Sequence of chain 1.A:
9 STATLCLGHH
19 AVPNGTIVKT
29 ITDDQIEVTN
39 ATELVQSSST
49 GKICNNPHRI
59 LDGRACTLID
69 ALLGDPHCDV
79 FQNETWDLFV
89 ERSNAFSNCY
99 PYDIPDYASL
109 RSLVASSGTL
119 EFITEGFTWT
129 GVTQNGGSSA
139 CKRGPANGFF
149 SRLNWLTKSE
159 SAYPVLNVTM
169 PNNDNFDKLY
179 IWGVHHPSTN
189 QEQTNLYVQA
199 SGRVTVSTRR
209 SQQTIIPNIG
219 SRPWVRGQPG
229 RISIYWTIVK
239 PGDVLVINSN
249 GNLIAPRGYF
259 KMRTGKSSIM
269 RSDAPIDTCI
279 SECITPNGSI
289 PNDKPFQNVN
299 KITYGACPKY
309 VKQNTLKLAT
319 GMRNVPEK

This protein binds this small molecule.
Small molecule (SMILES): CC(=O)N[C@@H]1[C@@H](O[C@@H]2O[C@H](CO)[C@H](O)[C@H](O[C@]3(C(=O)O)C[C@H](O)[C@@H](NC(C)=O)[C@H]([C@H](O)[C@H](O)CO)O3)[C@H]2O)[C@H](O)[C@@H](CO)O[C@H]1O

Binding-site contacts:
Ligand atom O6 contacts residue GLN226 of chain 1.A at 3.8 Å.
Ligand atom C11 contacts residue TRP153 of chain 1.A at 4.0 Å (hydrophobic).
Ligand atom N5 contacts residue TRP153 of chain 1.A at 4.1 Å.
Ligand atom O9 contacts residue HIS183 of chain 1.A at 2.7 Å (h-bond).
Ligand atom C8 contacts residue TRP153 of chain 1.A at 4.1 Å (hydrophobic).
Ligand atom C10 contacts residue GLY135 of chain 1.A at 3.8 Å.
Ligand atom C8 contacts residue GLN226 of chain 1.A at 3.8 Å.
Ligand atom C11 contacts residue THR155 of chain 1.A at 4.1 Å.
Ligand atom C5 contacts residue GLY135 of chain 1.A at 3.5 Å.
Ligand atom C1 contacts residue SER136 of chain 1.A at 3.3 Å.
Ligand atom O8 contacts residue TRP153 of chain 1.A at 3.8 Å.
Ligand atom C9 contacts residue HIS183 of chain 1.A at 3.4 Å.
Ligand atom C2 contacts residue GLN226 of chain 1.A at 4.1 Å.
Ligand atom O10 contacts residue LEU194 of chain 1.A at 3.5 Å.
Ligand atom C9 contacts residue LEU194 of chain 1.A at 3.8 Å (hydrophobic).
Ligand atom O1B contacts residue SER136 of chain 1.A at 2.6 Å (h-bond).
Ligand atom O1B contacts residue TYR98 of chain 1.A at 4.1 Å.
Ligand atom N5 contacts residue GLY135 of chain 1.A at 2.8 Å (h-bond).
Ligand atom C11 contacts residue GLY135 of chain 1.A at 3.7 Å.
Ligand atom C4 contacts residue GLY135 of chain 1.A at 3.2 Å.
Ligand atom O9 contacts residue GLU190 of chain 1.A at 2.6 Å (salt-bridge).
Ligand atom O6 contacts residue GLU190 of chain 1.A at 4.0 Å.
Ligand atom C6 contacts residue GLU190 of chain 1.A at 3.4 Å.
Ligand atom O9 contacts residue TYR98 of chain 1.A at 3.2 Å (h-bond).
Ligand atom O3 contacts residue GLN226 of chain 1.A at 3.8 Å.
Ligand atom C11 contacts residue GLY134 of chain 1.A at 3.6 Å.
Ligand atom O1A contacts residue GLN226 of chain 1.A at 3.8 Å.
Ligand atom C1 contacts residue GLN226 of chain 1.A at 3.5 Å.
Ligand atom O4 contacts residue GLN226 of chain 1.A at 3.2 Å (h-bond).
Ligand atom C9 contacts residue GLU190 of chain 1.A at 2.9 Å.
Ligand atom O7 contacts residue LEU194 of chain 1.A at 3.4 Å.
Ligand atom O8 contacts residue TYR98 of chain 1.A at 3.0 Å (h-bond).
Ligand atom O1B contacts residue GLN226 of chain 1.A at 2.9 Å (h-bond).
Ligand atom O1A contacts residue SER136 of chain 1.A at 3.1 Å (h-bond).
Ligand atom O4 contacts residue GLY135 of chain 1.A at 3.7 Å.
Ligand atom C8 contacts residue GLU190 of chain 1.A at 4.1 Å.
Ligand atom O1A contacts residue SER137 of chain 1.A at 2.7 Å (h-bond).
Ligand atom C7 contacts residue TRP153 of chain 1.A at 3.6 Å (hydrophobic).
Ligand atom O8 contacts residue GLN226 of chain 1.A at 2.8 Å (h-bond).
Ligand atom C1 contacts residue SER137 of chain 1.A at 3.8 Å.